Binding-site contacts:
Ligand atom C4 contacts residue ASN134 of chain 1.G at 4.3 Å.
Ligand atom C8 contacts residue ASN134 of chain 1.G at 4.3 Å.
Ligand atom O5 contacts residue ASN134 of chain 1.G at 2.4 Å (h-bond).
Ligand atom C2 contacts residue ASN134 of chain 1.G at 2.5 Å.
Ligand atom C7 contacts residue ASN134 of chain 1.G at 3.2 Å.
Ligand atom C7 contacts residue PHE133 of chain 1.G at 4.5 Å (hydrophobic).
Ligand atom N2 contacts residue ASN134 of chain 1.G at 2.9 Å (h-bond).
Ligand atom C5 contacts residue ASN134 of chain 1.G at 3.6 Å.
Ligand atom C3 contacts residue ASN134 of chain 1.G at 3.8 Å.
Ligand atom C8 contacts residue PHE133 of chain 1.G at 3.6 Å (hydrophobic).
Ligand atom O7 contacts residue ASN134 of chain 1.G at 3.3 Å (h-bond).
Ligand atom C1 contacts residue ASN134 of chain 1.G at 1.4 Å.

Sequence of chain 1.G:
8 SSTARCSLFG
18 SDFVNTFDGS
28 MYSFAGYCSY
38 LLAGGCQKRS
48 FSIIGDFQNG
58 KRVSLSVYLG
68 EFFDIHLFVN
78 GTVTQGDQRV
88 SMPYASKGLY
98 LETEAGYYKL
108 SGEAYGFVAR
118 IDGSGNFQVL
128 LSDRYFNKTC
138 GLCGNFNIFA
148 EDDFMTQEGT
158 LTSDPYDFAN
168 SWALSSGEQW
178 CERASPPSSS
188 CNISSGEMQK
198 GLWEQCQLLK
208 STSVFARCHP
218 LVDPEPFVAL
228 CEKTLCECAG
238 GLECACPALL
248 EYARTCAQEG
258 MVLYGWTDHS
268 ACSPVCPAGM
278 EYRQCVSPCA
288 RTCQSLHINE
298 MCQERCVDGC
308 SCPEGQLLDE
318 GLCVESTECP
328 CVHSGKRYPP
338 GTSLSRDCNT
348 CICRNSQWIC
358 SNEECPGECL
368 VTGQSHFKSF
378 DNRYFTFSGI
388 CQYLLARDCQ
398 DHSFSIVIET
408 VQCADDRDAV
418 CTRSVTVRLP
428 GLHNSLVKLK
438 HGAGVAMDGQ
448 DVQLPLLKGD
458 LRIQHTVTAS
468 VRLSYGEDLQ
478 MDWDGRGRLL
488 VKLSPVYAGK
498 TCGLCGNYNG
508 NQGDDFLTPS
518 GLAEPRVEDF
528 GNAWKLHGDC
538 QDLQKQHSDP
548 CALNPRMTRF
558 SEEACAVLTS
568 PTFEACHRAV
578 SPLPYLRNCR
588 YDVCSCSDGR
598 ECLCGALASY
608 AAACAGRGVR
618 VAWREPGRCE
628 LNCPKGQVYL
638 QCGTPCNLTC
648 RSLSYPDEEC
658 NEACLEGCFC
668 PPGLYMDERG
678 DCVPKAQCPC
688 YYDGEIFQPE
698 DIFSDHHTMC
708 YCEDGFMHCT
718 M

This small molecule binds to this protein.
Small molecule (SMILES): CC(=O)N[C@@H]1[C@@H](O)[C@H](O)[C@@H](CO)O[C@H]1O